Sequence of chain 1.B:
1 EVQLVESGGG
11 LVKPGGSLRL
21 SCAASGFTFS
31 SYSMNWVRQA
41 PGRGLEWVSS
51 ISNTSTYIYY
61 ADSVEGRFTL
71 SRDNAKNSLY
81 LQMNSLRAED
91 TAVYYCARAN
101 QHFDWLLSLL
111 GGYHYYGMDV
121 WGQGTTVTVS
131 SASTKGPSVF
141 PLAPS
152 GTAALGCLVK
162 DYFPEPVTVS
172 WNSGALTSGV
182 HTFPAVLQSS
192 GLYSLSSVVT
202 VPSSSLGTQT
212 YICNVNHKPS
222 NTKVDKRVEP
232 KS

Binding-site contacts:
Ligand atom C6 contacts residue GLN101 of chain 1.B at 4.2 Å.
Ligand atom C8 contacts residue SER30 of chain 1.B at 3.5 Å.
Ligand atom N2 contacts residue THR54 of chain 1.B at 3.7 Å.
Ligand atom N2 contacts residue SER30 of chain 1.B at 4.4 Å.
Ligand atom C7 contacts residue PHE103 of chain 1.B at 4.4 Å (hydrophobic).
Ligand atom C6 contacts residue GLN101 of chain 1.B at 4.3 Å.
Ligand atom C3 contacts residue ASN53 of chain 1.B at 3.8 Å.
Ligand atom O5 contacts residue GLN101 of chain 1.B at 3.8 Å.
Ligand atom C6 contacts residue SER31 of chain 1.B at 3.1 Å.
Ligand atom C5 contacts residue SER31 of chain 1.B at 4.4 Å.
Ligand atom C2 contacts residue THR54 of chain 1.B at 4.3 Å.
Ligand atom C8 contacts residue PHE103 of chain 1.B at 3.6 Å (hydrophobic).
Ligand atom O5 contacts residue GLN101 of chain 1.B at 3.7 Å.
Ligand atom C5 contacts residue ASN53 of chain 1.B at 3.6 Å.
Ligand atom C7 contacts residue SER30 of chain 1.B at 3.6 Å.
Ligand atom C5 contacts residue GLN101 of chain 1.B at 4.4 Å.
Ligand atom O7 contacts residue SER30 of chain 1.B at 3.5 Å (h-bond).
Ligand atom C7 contacts residue ASN53 of chain 1.B at 3.6 Å.
Ligand atom C6 contacts residue ASN53 of chain 1.B at 3.8 Å.
Ligand atom C1 contacts residue ASN53 of chain 1.B at 1.4 Å.
Ligand atom O7 contacts residue ASN53 of chain 1.B at 3.9 Å.
Ligand atom N2 contacts residue ASN53 of chain 1.B at 2.9 Å (h-bond).
Ligand atom C1 contacts residue GLN101 of chain 1.B at 4.4 Å.
Ligand atom C6 contacts residue TYR32 of chain 1.B at 4.4 Å (hydrophobic).
Ligand atom O5 contacts residue ASN53 of chain 1.B at 2.4 Å (h-bond).
Ligand atom O7 contacts residue SER31 of chain 1.B at 4.4 Å.
Ligand atom C1 contacts residue THR54 of chain 1.B at 3.9 Å.
Ligand atom C4 contacts residue ASN53 of chain 1.B at 4.3 Å.
Ligand atom C2 contacts residue ASN53 of chain 1.B at 2.5 Å.
Ligand atom C5 contacts residue ASN53 of chain 1.B at 4.1 Å.

A small-molecule ligand and the protein it binds are described below.
Small molecule (SMILES): CC(=O)N[C@H]1[C@H](O[C@H]2[C@H](O)[C@@H](NC(C)=O)CO[C@@H]2CO[C@@H]2O[C@@H](C)[C@@H](O)[C@@H](O)[C@@H]2O)O[C@H](CO)[C@@H](O[C@@H]2O[C@H](CO)[C@@H](O)[C@H](O)[C@@H]2O)[C@@H]1O